Binding-site contacts:
Ligand atom F3 contacts residue TYR152 of chain 47.A at 3.6 Å.
Ligand atom F3 contacts residue ALA150 of chain 47.A at 3.0 Å.
Ligand atom C2C contacts residue TYR128 of chain 47.A at 3.2 Å (hydrophobic).
Ligand atom C4B contacts residue TYR152 of chain 47.A at 3.6 Å (hydrophobic).
Ligand atom F2 contacts residue VAL176 of chain 47.A at 2.7 Å.
Ligand atom F2 contacts residue PHE186 of chain 47.A at 3.1 Å.
Ligand atom C3B contacts residue MET224 of chain 47.A at 3.6 Å (hydrophobic).
Ligand atom CM6 contacts residue TYR152 of chain 47.A at 3.4 Å (hydrophobic).
Ligand atom C6B contacts residue TYR152 of chain 47.A at 3.6 Å (hydrophobic).
Ligand atom C2A contacts residue PHE186 of chain 47.A at 3.3 Å (hydrophobic).
Ligand atom C3 contacts residue LEU106 of chain 47.A at 3.4 Å (hydrophobic).
Ligand atom F1 contacts residue MET224 of chain 47.A at 3.7 Å.
Ligand atom CM2 contacts residue MET224 of chain 47.A at 3.5 Å (hydrophobic).
Ligand atom F3 contacts residue SER175 of chain 47.A at 2.8 Å.
Ligand atom C3C contacts residue TYR128 of chain 47.A at 3.1 Å (hydrophobic).
Ligand atom F1 contacts residue PHE186 of chain 47.A at 3.3 Å.
Ligand atom F3 contacts residue PRO174 of chain 47.A at 3.1 Å.
Ligand atom CM4 contacts residue VAL176 of chain 47.A at 3.7 Å (hydrophobic).
Ligand atom CM3 contacts residue ASN219 of chain 47.A at 3.5 Å.
Ligand atom O1A contacts residue PHE186 of chain 47.A at 3.4 Å.
Ligand atom C4 contacts residue LEU106 of chain 47.A at 3.3 Å (hydrophobic).
Ligand atom CM2 contacts residue TYR128 of chain 47.A at 3.4 Å (hydrophobic).
Ligand atom O1A contacts residue PRO174 of chain 47.A at 3.4 Å.
Ligand atom O1 contacts residue MET221 of chain 47.A at 3.7 Å.
Ligand atom C3A contacts residue PHE186 of chain 47.A at 3.1 Å (hydrophobic).
Ligand atom C4 contacts residue TYR197 of chain 47.A at 3.7 Å (hydrophobic).
Ligand atom N1A contacts residue PHE186 of chain 47.A at 3.5 Å.
Ligand atom O1A contacts residue ALA24 of chain 47.C at 3.4 Å.
Ligand atom CM4 contacts residue PHE186 of chain 47.A at 3.5 Å (hydrophobic).
Ligand atom F3 contacts residue VAL176 of chain 47.A at 3.6 Å.
Ligand atom N1A contacts residue PRO174 of chain 47.A at 3.5 Å.
Ligand atom N3A contacts residue PHE186 of chain 47.A at 3.1 Å.
Ligand atom N1A contacts residue ALA24 of chain 47.C at 3.3 Å.
Ligand atom C5B contacts residue TYR152 of chain 47.A at 3.4 Å (hydrophobic).
Ligand atom C1C contacts residue TYR197 of chain 47.A at 3.7 Å (hydrophobic).
Ligand atom C2A contacts residue TYR152 of chain 47.A at 3.5 Å (hydrophobic).
Ligand atom CM6 contacts residue VAL191 of chain 47.A at 3.7 Å (hydrophobic).
Ligand atom N3A contacts residue TYR152 of chain 47.A at 3.5 Å.
Ligand atom CM4 contacts residue ALA150 of chain 47.A at 3.7 Å (hydrophobic).
Ligand atom C1C contacts residue TYR128 of chain 47.A at 3.3 Å (hydrophobic).

Sequence of chain 47.A:
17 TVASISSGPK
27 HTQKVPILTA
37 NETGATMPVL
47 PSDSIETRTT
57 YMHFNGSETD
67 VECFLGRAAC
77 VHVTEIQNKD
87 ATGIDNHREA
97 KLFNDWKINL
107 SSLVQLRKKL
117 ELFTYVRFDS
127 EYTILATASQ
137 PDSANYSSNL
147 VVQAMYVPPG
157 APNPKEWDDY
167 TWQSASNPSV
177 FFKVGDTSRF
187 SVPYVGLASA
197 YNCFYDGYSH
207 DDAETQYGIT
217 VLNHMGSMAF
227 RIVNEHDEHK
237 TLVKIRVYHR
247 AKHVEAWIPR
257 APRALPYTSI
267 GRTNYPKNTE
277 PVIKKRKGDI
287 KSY

Sequence of chain 47.C:
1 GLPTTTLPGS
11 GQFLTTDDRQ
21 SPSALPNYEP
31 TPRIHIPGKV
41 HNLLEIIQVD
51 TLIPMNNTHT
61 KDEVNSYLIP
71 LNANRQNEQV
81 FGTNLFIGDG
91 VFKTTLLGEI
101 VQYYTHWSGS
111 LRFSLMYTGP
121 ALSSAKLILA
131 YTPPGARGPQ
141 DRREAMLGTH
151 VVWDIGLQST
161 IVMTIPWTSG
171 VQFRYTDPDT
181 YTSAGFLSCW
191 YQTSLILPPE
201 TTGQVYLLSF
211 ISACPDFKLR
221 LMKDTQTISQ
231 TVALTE

The small molecule below binds the protein below.
Small molecule (SMILES): Cc1cc(CCCOc2c(C)cc(-c3noc(C(F)(F)F)n3)cc2C)on1

Sequence of chain 48.C:
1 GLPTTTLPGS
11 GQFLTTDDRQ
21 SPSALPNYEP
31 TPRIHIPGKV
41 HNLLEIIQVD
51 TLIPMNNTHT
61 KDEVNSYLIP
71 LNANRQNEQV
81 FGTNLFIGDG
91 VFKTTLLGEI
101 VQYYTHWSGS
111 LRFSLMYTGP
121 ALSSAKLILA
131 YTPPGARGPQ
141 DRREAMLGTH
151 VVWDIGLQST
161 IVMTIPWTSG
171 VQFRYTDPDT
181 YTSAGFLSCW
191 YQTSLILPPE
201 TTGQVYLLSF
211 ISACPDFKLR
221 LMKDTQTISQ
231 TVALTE